Binding-site contacts:
Ligand atom CAN contacts residue ILE68 of chain 1.D at 4.3 Å (hydrophobic).
Ligand atom CAM contacts residue ILE68 of chain 1.D at 3.8 Å (hydrophobic).
Ligand atom CAO contacts residue LEU17 of chain 1.D at 3.9 Å (hydrophobic).
Ligand atom OAD contacts residue ALA72 of chain 1.D at 4.3 Å.
Ligand atom CAO contacts residue PRO18 of chain 1.D at 4.5 Å (hydrophobic).
Ligand atom NAJ contacts residue ILE68 of chain 1.D at 3.7 Å.
Ligand atom CAQ contacts residue PRO18 of chain 1.D at 3.8 Å (hydrophobic).
Ligand atom CAQ contacts residue LEU75 of chain 1.D at 4.3 Å (hydrophobic).
Ligand atom SAI contacts residue LEU17 of chain 1.D at 4.3 Å.
Ligand atom CAP contacts residue PRO18 of chain 1.D at 4.0 Å (hydrophobic).
Ligand atom CAL contacts residue ILE68 of chain 1.D at 4.2 Å (hydrophobic).
Ligand atom CAN contacts residue PRO18 of chain 1.D at 3.9 Å (hydrophobic).
Ligand atom CAM contacts residue ALA72 of chain 1.D at 4.2 Å (hydrophobic).
Ligand atom CAN contacts residue LEU75 of chain 1.D at 3.8 Å (hydrophobic).
Ligand atom CAK contacts residue ILE68 of chain 1.D at 3.9 Å (hydrophobic).
Ligand atom CAP contacts residue LEU17 of chain 1.D at 4.5 Å (hydrophobic).
Ligand atom CAC contacts residue ALA72 of chain 1.D at 3.8 Å (hydrophobic).
Ligand atom CAO contacts residue PRO16 of chain 1.D at 4.1 Å (hydrophobic).
Ligand atom CAG contacts residue ILE68 of chain 1.D at 4.1 Å (hydrophobic).
Ligand atom CAP contacts residue TYR10 of chain 1.D at 3.5 Å (hydrophobic).
Ligand atom CAQ contacts residue TYR10 of chain 1.D at 3.4 Å (hydrophobic).
Ligand atom CAP contacts residue PRO16 of chain 1.D at 3.8 Å (hydrophobic).
Ligand atom OAD contacts residue GLU69 of chain 1.D at 4.2 Å.

A small-molecule ligand and the protein it binds are described below.
Small molecule (SMILES): COC(=O)Cc1nc(-c2ccccc2)sc1C

Sequence of chain 1.D:
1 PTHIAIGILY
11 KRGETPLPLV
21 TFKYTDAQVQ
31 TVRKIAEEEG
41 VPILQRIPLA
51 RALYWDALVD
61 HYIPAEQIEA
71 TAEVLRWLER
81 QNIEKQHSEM